Sequence of chain 1.A:
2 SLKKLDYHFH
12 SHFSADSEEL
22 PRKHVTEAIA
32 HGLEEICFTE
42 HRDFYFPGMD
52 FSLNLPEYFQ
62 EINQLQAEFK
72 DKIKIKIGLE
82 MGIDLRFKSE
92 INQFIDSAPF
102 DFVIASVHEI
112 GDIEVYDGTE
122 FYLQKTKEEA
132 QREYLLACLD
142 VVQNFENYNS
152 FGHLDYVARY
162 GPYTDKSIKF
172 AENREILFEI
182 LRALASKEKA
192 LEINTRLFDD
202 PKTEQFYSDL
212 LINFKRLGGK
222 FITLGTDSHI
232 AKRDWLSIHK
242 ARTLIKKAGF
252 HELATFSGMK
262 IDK

Binding-site contacts:
Ligand atom O contacts residue TYR157 of chain 1.A at 4.1 Å.
Ligand atom CB contacts residue GLU115 of chain 1.A at 3.3 Å.
Ligand atom C contacts residue TYR157 of chain 1.A at 3.1 Å (hydrophobic).
Ligand atom CE1 contacts residue GLU115 of chain 1.A at 3.4 Å.
Ligand atom CB contacts residue TYR157 of chain 1.A at 3.9 Å (hydrophobic).
Ligand atom O contacts residue TYR161 of chain 1.A at 3.4 Å (h-bond).
Ligand atom C contacts residue TYR117 of chain 1.A at 3.8 Å (hydrophobic).
Ligand atom N contacts residue HIS109 of chain 1.A at 3.6 Å.
Ligand atom NE2 contacts residue TYR117 of chain 1.A at 4.2 Å.
Ligand atom NE2 contacts residue MET50 of chain 1.A at 4.1 Å.
Ligand atom CD2 contacts residue GLU115 of chain 1.A at 4.3 Å.
Ligand atom CE1 contacts residue MET50 of chain 1.A at 4.2 Å (hydrophobic).
Ligand atom CA contacts residue ASP17 of chain 1.A at 3.9 Å.
Ligand atom CB contacts residue PHE52 of chain 1.A at 4.0 Å (hydrophobic).
Ligand atom CG contacts residue GLU115 of chain 1.A at 3.0 Å.
Ligand atom CG contacts residue TYR117 of chain 1.A at 4.2 Å (hydrophobic).
Ligand atom CD2 contacts residue PHE52 of chain 1.A at 3.8 Å (hydrophobic).
Ligand atom N contacts residue PO41 of chain 1.M at 2.8 Å (h-bond).
Ligand atom CG contacts residue PHE52 of chain 1.A at 3.9 Å (hydrophobic).
Ligand atom CA contacts residue PHE52 of chain 1.A at 4.4 Å (hydrophobic).
Ligand atom CA contacts residue ZN1 of chain 1.C at 4.1 Å.
Ligand atom CB contacts residue PHE47 of chain 1.A at 4.2 Å (hydrophobic).
Ligand atom C contacts residue PO41 of chain 1.M at 3.1 Å.
Ligand atom C contacts residue TYR161 of chain 1.A at 3.6 Å (hydrophobic).
Ligand atom O contacts residue TYR117 of chain 1.A at 3.9 Å.
Ligand atom CD2 contacts residue TYR117 of chain 1.A at 4.4 Å (hydrophobic).
Ligand atom O contacts residue ZN1 of chain 1.C at 4.1 Å.
Ligand atom ND1 contacts residue TYR117 of chain 1.A at 4.0 Å.
Ligand atom CD2 contacts residue ASP17 of chain 1.A at 3.7 Å.
Ligand atom O contacts residue ASP17 of chain 1.A at 4.0 Å.
Ligand atom CA contacts residue TYR157 of chain 1.A at 3.6 Å (hydrophobic).
Ligand atom N contacts residue HIS42 of chain 1.A at 4.0 Å.
Ligand atom N contacts residue ZN1 of chain 1.C at 4.2 Å.
Ligand atom ND1 contacts residue GLU115 of chain 1.A at 2.2 Å (salt-bridge).
Ligand atom CA contacts residue PO41 of chain 1.M at 3.1 Å.
Ligand atom O contacts residue PO41 of chain 1.M at 2.7 Å (h-bond).
Ligand atom CE1 contacts residue TYR117 of chain 1.A at 4.0 Å (hydrophobic).
Ligand atom N contacts residue ZN1 of chain 1.B at 4.3 Å.
Ligand atom C contacts residue ASP17 of chain 1.A at 4.4 Å.
Ligand atom N contacts residue TYR157 of chain 1.A at 3.2 Å (h-bond).

The small molecule below binds the protein below.
Small molecule (SMILES): N[C@H](CO)Cc1c[nH]c[nH+]1